This protein binds this small molecule.
Small molecule (SMILES): CC(=O)N[C@@H]1[C@@H](O)[C@H](O)[C@@H](CO)O[C@H]1O

Binding-site contacts:
Ligand atom O6 contacts residue CYS130 of chain 1.A at 4.2 Å.
Ligand atom O6 contacts residue ARG213 of chain 1.A at 3.7 Å.
Ligand atom C5 contacts residue ASN125 of chain 1.A at 3.7 Å.
Ligand atom O5 contacts residue LEU129 of chain 1.A at 3.5 Å (h-bond).
Ligand atom O7 contacts residue ASP126 of chain 1.A at 4.4 Å.
Ligand atom C2 contacts residue ASN125 of chain 1.A at 2.6 Å.
Ligand atom O7 contacts residue THR127 of chain 1.A at 4.1 Å.
Ligand atom C6 contacts residue LEU129 of chain 1.A at 4.4 Å (hydrophobic).
Ligand atom C4 contacts residue ASN125 of chain 1.A at 4.3 Å.
Ligand atom O5 contacts residue ASN125 of chain 1.A at 2.5 Å (h-bond).
Ligand atom C1 contacts residue LEU129 of chain 1.A at 4.1 Å (hydrophobic).
Ligand atom C5 contacts residue LEU129 of chain 1.A at 4.3 Å (hydrophobic).
Ligand atom O5 contacts residue CYS130 of chain 1.A at 4.0 Å.
Ligand atom C3 contacts residue ASN125 of chain 1.A at 3.8 Å.
Ligand atom N2 contacts residue ASN125 of chain 1.A at 2.9 Å (h-bond).
Ligand atom O7 contacts residue GLY128 of chain 1.A at 3.5 Å (h-bond).
Ligand atom C4 contacts residue LEU129 of chain 1.A at 4.3 Å (hydrophobic).
Ligand atom C6 contacts residue CYS130 of chain 1.A at 3.7 Å (hydrophobic).
Ligand atom C7 contacts residue ASN125 of chain 1.A at 4.0 Å.
Ligand atom C2 contacts residue LEU129 of chain 1.A at 4.1 Å (hydrophobic).
Ligand atom C1 contacts residue ASN125 of chain 1.A at 1.4 Å.

Sequence of chain 1.A:
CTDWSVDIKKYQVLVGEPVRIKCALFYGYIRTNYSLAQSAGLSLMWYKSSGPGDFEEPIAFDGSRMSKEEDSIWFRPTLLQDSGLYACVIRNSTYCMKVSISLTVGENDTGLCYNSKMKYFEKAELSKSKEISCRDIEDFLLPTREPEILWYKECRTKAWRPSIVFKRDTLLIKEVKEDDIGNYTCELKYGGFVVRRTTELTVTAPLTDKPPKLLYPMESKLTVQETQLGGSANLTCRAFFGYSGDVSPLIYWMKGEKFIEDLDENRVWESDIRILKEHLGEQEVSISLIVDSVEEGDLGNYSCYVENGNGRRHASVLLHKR